Sequence of chain 2.D:
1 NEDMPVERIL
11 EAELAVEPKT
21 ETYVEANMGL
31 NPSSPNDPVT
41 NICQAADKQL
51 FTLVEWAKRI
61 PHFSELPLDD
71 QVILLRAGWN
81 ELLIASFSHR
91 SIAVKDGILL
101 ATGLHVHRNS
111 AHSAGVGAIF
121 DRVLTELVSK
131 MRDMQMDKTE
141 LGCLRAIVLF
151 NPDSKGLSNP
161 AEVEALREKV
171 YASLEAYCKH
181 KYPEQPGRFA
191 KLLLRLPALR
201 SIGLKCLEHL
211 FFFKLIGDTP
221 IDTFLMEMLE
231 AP

Binding-site contacts:
Ligand atom C3 contacts residue VAL116 of chain 2.D at 3.7 Å (hydrophobic).
Ligand atom C15 contacts residue GLN49 of chain 2.D at 3.7 Å.
Ligand atom C6 contacts residue CYS206 of chain 2.D at 3.9 Å (hydrophobic).
Ligand atom C3 contacts residue ILE42 of chain 2.D at 3.6 Å (hydrophobic).
Ligand atom O1 contacts residue PHE87 of chain 2.D at 3.3 Å.
Ligand atom O2 contacts residue ALA101 of chain 2.D at 2.7 Å (h-bond).
Ligand atom C12 contacts residue PHE87 of chain 2.D at 3.8 Å (hydrophobic).
Ligand atom C17 contacts residue HIS209 of chain 2.D at 3.5 Å.
Ligand atom C19 contacts residue LEU210 of chain 2.D at 3.7 Å (hydrophobic).
Ligand atom C20 contacts residue PHE87 of chain 2.D at 3.8 Å (hydrophobic).
Ligand atom C18 contacts residue CYS206 of chain 2.D at 3.8 Å (hydrophobic).
Ligand atom C5 contacts residue CYS206 of chain 2.D at 3.9 Å (hydrophobic).
Ligand atom C10 contacts residue ALA46 of chain 2.D at 3.7 Å (hydrophobic).
Ligand atom C11 contacts residue PHE87 of chain 2.D at 3.9 Å (hydrophobic).
Ligand atom C18 contacts residue PHE87 of chain 2.D at 3.6 Å (hydrophobic).
Ligand atom O1 contacts residue GLN49 of chain 2.D at 3.5 Å.
Ligand atom C17 contacts residue LEU210 of chain 2.D at 4.0 Å (hydrophobic).
Ligand atom C20 contacts residue LEU100 of chain 2.D at 3.4 Å (hydrophobic).
Ligand atom O2 contacts residue ARG90 of chain 2.D at 3.4 Å (salt-bridge).
Ligand atom C12 contacts residue LEU83 of chain 2.D at 3.7 Å (hydrophobic).
Ligand atom C13 contacts residue PHE87 of chain 2.D at 3.6 Å (hydrophobic).
Ligand atom C19 contacts residue TRP79 of chain 2.D at 3.7 Å (hydrophobic).
Ligand atom C10 contacts residue LEU83 of chain 2.D at 3.9 Å (hydrophobic).
Ligand atom C11 contacts residue ALA46 of chain 2.D at 3.7 Å (hydrophobic).
Ligand atom C20 contacts residue ILE42 of chain 2.D at 3.9 Å (hydrophobic).
Ligand atom O1 contacts residue ALA101 of chain 2.D at 3.7 Å.
Ligand atom C2 contacts residue VAL116 of chain 2.D at 3.8 Å (hydrophobic).
Ligand atom C14 contacts residue PHE87 of chain 2.D at 3.8 Å (hydrophobic).
Ligand atom O2 contacts residue ALA45 of chain 2.D at 3.6 Å.
Ligand atom C15 contacts residue ARG90 of chain 2.D at 3.3 Å.
Ligand atom C15 contacts residue PHE87 of chain 2.D at 3.5 Å (hydrophobic).
Ligand atom O1 contacts residue ARG90 of chain 2.D at 2.6 Å (salt-bridge).
Ligand atom C16 contacts residue ILE42 of chain 2.D at 3.8 Å (hydrophobic).
Ligand atom C15 contacts residue ALA101 of chain 2.D at 3.8 Å (hydrophobic).
Ligand atom O2 contacts residue LEU100 of chain 2.D at 3.5 Å.
Ligand atom C20 contacts residue ALA45 of chain 2.D at 4.0 Å (hydrophobic).
Ligand atom C8 contacts residue ILE42 of chain 2.D at 3.9 Å (hydrophobic).
Ligand atom C12 contacts residue ALA46 of chain 2.D at 3.5 Å (hydrophobic).
Ligand atom C17 contacts residue CYS206 of chain 2.D at 3.9 Å (hydrophobic).
Ligand atom C7 contacts residue CYS206 of chain 2.D at 3.8 Å (hydrophobic).

This small molecule binds to this protein.
Small molecule (SMILES): CC1=C(/C=C/C(C)=C\C=C\C(C)=C\C(=O)O)C(C)(C)CCC1